Sequence of chain 1.A:
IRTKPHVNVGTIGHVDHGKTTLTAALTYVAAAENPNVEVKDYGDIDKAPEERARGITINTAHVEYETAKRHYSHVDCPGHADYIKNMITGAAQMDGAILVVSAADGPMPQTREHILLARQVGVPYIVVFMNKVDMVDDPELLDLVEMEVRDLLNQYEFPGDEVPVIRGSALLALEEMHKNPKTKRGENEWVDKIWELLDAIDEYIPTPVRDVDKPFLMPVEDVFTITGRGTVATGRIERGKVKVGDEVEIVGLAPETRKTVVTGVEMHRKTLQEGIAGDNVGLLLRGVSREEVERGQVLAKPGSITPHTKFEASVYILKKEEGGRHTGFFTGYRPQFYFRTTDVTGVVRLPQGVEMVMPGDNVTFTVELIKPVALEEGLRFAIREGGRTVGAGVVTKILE

Binding-site contacts:
Ligand atom CL30 contacts residue ALA387 of chain 1.A at 3.5 Å.
Ligand atom C22 contacts residue TYR161 of chain 1.A at 3.6 Å (hydrophobic).
Ligand atom O47 contacts residue LYS325 of chain 1.A at 2.9 Å (salt-bridge).
Ligand atom C8 contacts residue ALA397 of chain 1.A at 3.7 Å (hydrophobic).
Ligand atom C38 contacts residue TYR161 of chain 1.A at 3.5 Å (hydrophobic).
Ligand atom CL35 contacts residue LEU323 of chain 1.A at 3.3 Å.
Ligand atom C27 contacts residue LYS325 of chain 1.A at 3.8 Å.
Ligand atom O47 contacts residue GLU326 of chain 1.A at 3.2 Å.
Ligand atom C28 contacts residue LYS325 of chain 1.A at 3.5 Å.
Ligand atom C40 contacts residue LYS325 of chain 1.A at 3.8 Å.
Ligand atom O24 contacts residue TYR161 of chain 1.A at 2.9 Å (h-bond).
Ligand atom C1 contacts residue ARG345 of chain 1.A at 3.3 Å.
Ligand atom C11 contacts residue GLN125 of chain 1.A at 3.7 Å.
Ligand atom C25 contacts residue TYR161 of chain 1.A at 3.2 Å (hydrophobic).
Ligand atom O41 contacts residue TYR161 of chain 1.A at 2.7 Å (h-bond).
Ligand atom O37 contacts residue ARG117 of chain 1.A at 3.6 Å (salt-bridge).
Ligand atom O33 contacts residue GLN125 of chain 1.A at 2.4 Å (h-bond).
Ligand atom C19 contacts residue GLU327 of chain 1.A at 3.4 Å.
Ligand atom C17 contacts residue GLU327 of chain 1.A at 3.6 Å.
Ligand atom CL30 contacts residue PHE386 of chain 1.A at 2.8 Å.
Ligand atom C4 contacts residue PHE386 of chain 1.A at 3.9 Å (hydrophobic).
Ligand atom C21 contacts residue GLU326 of chain 1.A at 3.4 Å.
Ligand atom C20 contacts residue TYR161 of chain 1.A at 3.4 Å (hydrophobic).
Ligand atom O41 contacts residue LEU121 of chain 1.A at 3.1 Å.
Ligand atom C39 contacts residue GLY328 of chain 1.A at 3.3 Å.
Ligand atom C40 contacts residue GLY328 of chain 1.A at 3.5 Å.
Ligand atom C15 contacts residue LEU323 of chain 1.A at 3.8 Å (hydrophobic).
Ligand atom O45 contacts residue GLY127 of chain 1.A at 3.4 Å.
Ligand atom O33 contacts residue GLY127 of chain 1.A at 3.9 Å.
Ligand atom C4 contacts residue ALA387 of chain 1.A at 3.5 Å (hydrophobic).
Ligand atom C2 contacts residue ARG345 of chain 1.A at 3.4 Å.
Ligand atom O46 contacts residue LYS325 of chain 1.A at 2.9 Å (salt-bridge).
Ligand atom C1 contacts residue TYR343 of chain 1.A at 3.9 Å (hydrophobic).
Ligand atom O29 contacts residue VAL126 of chain 1.A at 3.4 Å (h-bond).
Ligand atom C42 contacts residue VAL126 of chain 1.A at 3.0 Å (hydrophobic).
Ligand atom N43 contacts residue VAL126 of chain 1.A at 2.6 Å (h-bond).
Ligand atom C23 contacts residue TYR161 of chain 1.A at 3.4 Å (hydrophobic).
Ligand atom O44 contacts residue VAL126 of chain 1.A at 3.7 Å.
Ligand atom C2 contacts residue TYR343 of chain 1.A at 3.3 Å (hydrophobic).
Ligand atom O33 contacts residue ARG124 of chain 1.A at 3.5 Å (salt-bridge).

A protein and the small-molecule ligand that binds it are described below.
Small molecule (SMILES): CC/C=C/[C@@H](OC(N)=O)[C@@H](Cl)[C@H](O)CC(=O)[C@@H](O)[C@H](O)[C@H](C)/C(Cl)=C/C=C/C=C(C)/C=C/C=C/C(=O)O[C@@H]1C[C@@H](C(=O)O)CC[C@@H]1O